The small molecule below binds the protein below.
Small molecule (SMILES): O=C(O)c1cccc(N2C(=O)C(O)=C(C(=O)c3ccc(Cl)s3)[C@@H]2c2cc(Cl)c3c(c2)OCO3)c1

Sequence of chain 1.A:
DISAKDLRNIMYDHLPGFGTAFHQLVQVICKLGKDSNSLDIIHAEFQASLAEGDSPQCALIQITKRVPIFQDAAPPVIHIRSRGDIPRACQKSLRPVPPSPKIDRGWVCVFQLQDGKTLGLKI

Binding-site contacts:
Ligand atom CAY contacts residue PHE117 of chain 1.A at 4.1 Å (hydrophobic).
Ligand atom CAI contacts residue LYS37 of chain 1.A at 3.8 Å.
Ligand atom OAQ contacts residue DMS1 of chain 1.E at 3.2 Å.
Ligand atom CL2 contacts residue VAL34 of chain 1.A at 3.9 Å.
Ligand atom SAS contacts residue GLN30 of chain 1.A at 3.5 Å (h-bond).
Ligand atom CL1 contacts residue ILE92 of chain 1.A at 4.1 Å.
Ligand atom CAX contacts residue GLN33 of chain 1.A at 4.0 Å.
Ligand atom CL1 contacts residue PHE117 of chain 1.A at 3.9 Å.
Ligand atom CAJ contacts residue GLN33 of chain 1.A at 3.4 Å.
Ligand atom SAS contacts residue PHE117 of chain 1.A at 4.0 Å.
Ligand atom CAZ contacts residue LYS37 of chain 1.A at 3.5 Å.
Ligand atom CAU contacts residue GLN33 of chain 1.A at 4.0 Å.
Ligand atom OAB contacts residue GLN33 of chain 1.A at 3.6 Å.
Ligand atom CL1 contacts residue ASP91 of chain 1.A at 3.3 Å.
Ligand atom CBA contacts residue LYS37 of chain 1.A at 3.8 Å.
Ligand atom OAB contacts residue GLN30 of chain 1.A at 2.8 Å (h-bond).
Ligand atom NBH contacts residue GLN33 of chain 1.A at 3.8 Å.
Ligand atom CL2 contacts residue LYS37 of chain 1.A at 3.8 Å.
Ligand atom CL2 contacts residue ILE84 of chain 1.A at 4.0 Å.
Ligand atom CAP contacts residue DMS1 of chain 1.E at 3.9 Å.
Ligand atom CAV contacts residue GLN33 of chain 1.A at 4.1 Å.
Ligand atom CAP contacts residue VAL83 of chain 1.A at 3.8 Å (hydrophobic).
Ligand atom OAB contacts residue ILE84 of chain 1.A at 3.9 Å.
Ligand atom CL2 contacts residue PRO82 of chain 1.A at 3.3 Å.
Ligand atom CBG contacts residue GLN33 of chain 1.A at 3.8 Å.
Ligand atom CAM contacts residue ILE84 of chain 1.A at 4.0 Å (hydrophobic).
Ligand atom CL1 contacts residue ILE86 of chain 1.A at 3.8 Å.
Ligand atom CAH contacts residue LYS37 of chain 1.A at 3.6 Å.
Ligand atom OAD contacts residue LYS40 of chain 1.A at 2.7 Å (salt-bridge).
Ligand atom CAM contacts residue GLN33 of chain 1.A at 4.0 Å.
Ligand atom CAM contacts residue LYS37 of chain 1.A at 3.7 Å.
Ligand atom CAZ contacts residue ILE84 of chain 1.A at 3.7 Å (hydrophobic).
Ligand atom CAJ contacts residue LYS37 of chain 1.A at 3.9 Å.
Ligand atom CAU contacts residue GLN30 of chain 1.A at 3.9 Å.
Ligand atom CBF contacts residue LYS37 of chain 1.A at 3.8 Å.
Ligand atom CBF contacts residue ILE84 of chain 1.A at 3.8 Å (hydrophobic).
Ligand atom CBC contacts residue GLN33 of chain 1.A at 4.0 Å.
Ligand atom OAR contacts residue VAL83 of chain 1.A at 3.9 Å.
Ligand atom CAT contacts residue LYS40 of chain 1.A at 3.9 Å.
Ligand atom OAR contacts residue ILE84 of chain 1.A at 3.8 Å.